Sequence of chain 1.B:
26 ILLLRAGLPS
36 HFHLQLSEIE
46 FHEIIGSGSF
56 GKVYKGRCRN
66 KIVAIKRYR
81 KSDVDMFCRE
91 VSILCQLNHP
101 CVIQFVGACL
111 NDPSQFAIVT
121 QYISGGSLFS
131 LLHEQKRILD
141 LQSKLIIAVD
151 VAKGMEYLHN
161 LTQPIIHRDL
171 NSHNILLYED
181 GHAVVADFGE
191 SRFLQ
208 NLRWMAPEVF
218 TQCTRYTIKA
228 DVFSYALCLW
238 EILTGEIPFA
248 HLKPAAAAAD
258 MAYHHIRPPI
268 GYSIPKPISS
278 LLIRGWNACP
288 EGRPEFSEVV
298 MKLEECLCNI

Binding-site contacts:
Ligand atom C21 contacts residue ILE123 of chain 1.B at 3.5 Å (hydrophobic).
Ligand atom O05 contacts residue THR120 of chain 1.B at 3.6 Å.
Ligand atom N15 contacts residue TYR122 of chain 1.B at 4.0 Å.
Ligand atom C13 contacts residue LEU176 of chain 1.B at 3.8 Å (hydrophobic).
Ligand atom C01 contacts residue LYS71 of chain 1.B at 3.3 Å.
Ligand atom C01 contacts residue ILE70 of chain 1.B at 3.7 Å (hydrophobic).
Ligand atom N15 contacts residue ILE123 of chain 1.B at 3.1 Å (h-bond).
Ligand atom C14 contacts residue ILE123 of chain 1.B at 4.0 Å (hydrophobic).
Ligand atom C12 contacts residue LEU176 of chain 1.B at 3.7 Å (hydrophobic).
Ligand atom C20 contacts residue GLY126 of chain 1.B at 3.3 Å.
Ligand atom O05 contacts residue ASP187 of chain 1.B at 3.4 Å (salt-bridge).
Ligand atom N28 contacts residue ALA69 of chain 1.B at 3.6 Å.
Ligand atom C07 contacts residue ASP187 of chain 1.B at 3.3 Å.
Ligand atom N02 contacts residue ALA69 of chain 1.B at 4.0 Å.
Ligand atom C01 contacts residue ALA69 of chain 1.B at 3.5 Å (hydrophobic).
Ligand atom C01 contacts residue ILE118 of chain 1.B at 3.6 Å (hydrophobic).
Ligand atom O05 contacts residue ILE103 of chain 1.B at 3.8 Å.
Ligand atom C19 contacts residue GLY126 of chain 1.B at 4.0 Å.
Ligand atom C27 contacts residue LEU176 of chain 1.B at 3.6 Å (hydrophobic).
Ligand atom C27 contacts residue GLN121 of chain 1.B at 3.8 Å.
Ligand atom O04 contacts residue ILE118 of chain 1.B at 4.0 Å.
Ligand atom C14 contacts residue LEU176 of chain 1.B at 3.8 Å (hydrophobic).
Ligand atom C01 contacts residue THR120 of chain 1.B at 3.8 Å.
Ligand atom C21 contacts residue GLY126 of chain 1.B at 3.3 Å.
Ligand atom N26 contacts residue TYR122 of chain 1.B at 3.9 Å.
Ligand atom N28 contacts residue LEU176 of chain 1.B at 3.6 Å.
Ligand atom N02 contacts residue THR120 of chain 1.B at 2.8 Å (h-bond).
Ligand atom C08 contacts residue VAL58 of chain 1.B at 4.0 Å (hydrophobic).
Ligand atom C07 contacts residue LYS71 of chain 1.B at 3.5 Å.
Ligand atom N26 contacts residue LEU176 of chain 1.B at 3.7 Å.
Ligand atom C22 contacts residue SER130 of chain 1.B at 3.6 Å.
Ligand atom C27 contacts residue ALA69 of chain 1.B at 3.5 Å (hydrophobic).
Ligand atom C08 contacts residue ASP187 of chain 1.B at 3.2 Å.
Ligand atom C16 contacts residue ILE123 of chain 1.B at 3.8 Å (hydrophobic).
Ligand atom S03 contacts residue THR120 of chain 1.B at 3.9 Å.
Ligand atom C16 contacts residue GLY126 of chain 1.B at 3.9 Å.
Ligand atom F24 contacts residue SER130 of chain 1.B at 3.4 Å.
Ligand atom N26 contacts residue ILE123 of chain 1.B at 3.4 Å (h-bond).
Ligand atom O04 contacts residue LYS71 of chain 1.B at 3.5 Å.
Ligand atom F23 contacts residue SER130 of chain 1.B at 2.8 Å.

A protein and the small-molecule ligand that binds it are described below.
Small molecule (SMILES): CNS(=O)(=O)c1cccc(Nc2cc(Nc3ccc(C(F)(F)F)cc3)ncn2)c1